Binding-site contacts:
Ligand atom CG1 contacts residue ASP243 of chain 55.B at 3.2 Å.
Ligand atom CD1 contacts residue ARG36 of chain 55.B at 3.6 Å.
Ligand atom C contacts residue ARG29 of chain 55.B at 3.9 Å.
Ligand atom CD1 contacts residue ARG35 of chain 55.B at 4.0 Å.
Ligand atom O contacts residue ASP243 of chain 55.B at 4.1 Å.
Ligand atom N contacts residue ARG29 of chain 55.B at 4.2 Å.
Ligand atom CD2 contacts residue LEU40 of chain 55.B at 4.1 Å (hydrophobic).
Ligand atom CD contacts residue GLU39 of chain 55.B at 3.2 Å.
Ligand atom C contacts residue ASP243 of chain 55.B at 3.8 Å.
Ligand atom OE1 contacts residue ARG36 of chain 55.B at 2.9 Å (salt-bridge).
Ligand atom N contacts residue ASP243 of chain 55.B at 2.6 Å (salt-bridge).
Ligand atom O contacts residue ILE25 of chain 55.B at 3.8 Å.
Ligand atom CD1 contacts residue ARG29 of chain 55.B at 3.5 Å.
Ligand atom CA contacts residue ARG29 of chain 55.B at 4.1 Å.
Ligand atom CG2 contacts residue ARG35 of chain 55.B at 3.4 Å.
Ligand atom OE1 contacts residue GLU39 of chain 55.B at 3.1 Å (salt-bridge).
Ligand atom N contacts residue PRO43 of chain 55.B at 4.0 Å.
Ligand atom CG2 contacts residue PRO43 of chain 55.B at 3.8 Å (hydrophobic).
Ligand atom CD1 contacts residue LEU40 of chain 55.B at 3.6 Å (hydrophobic).
Ligand atom CG2 contacts residue ARG36 of chain 55.B at 4.1 Å.
Ligand atom CG1 contacts residue ARG36 of chain 55.B at 4.0 Å.
Ligand atom C contacts residue ASP243 of chain 55.B at 3.5 Å.
Ligand atom CD contacts residue ARG36 of chain 55.B at 3.7 Å.
Ligand atom N contacts residue ARG35 of chain 55.B at 4.0 Å.
Ligand atom C contacts residue GLU39 of chain 55.B at 3.6 Å.
Ligand atom O contacts residue ARG35 of chain 55.B at 4.0 Å.
Ligand atom NE2 contacts residue GLU39 of chain 55.B at 2.9 Å (salt-bridge).
Ligand atom O contacts residue ARG35 of chain 55.B at 2.7 Å (salt-bridge).
Ligand atom OE1 contacts residue PHE37 of chain 55.B at 3.7 Å.
Ligand atom CA contacts residue ARG29 of chain 55.B at 3.8 Å.
Ligand atom CB contacts residue ASP243 of chain 55.B at 4.0 Å.
Ligand atom CG contacts residue ARG36 of chain 55.B at 3.8 Å.
Ligand atom CB contacts residue ARG36 of chain 55.B at 3.4 Å.
Ligand atom C contacts residue ARG35 of chain 55.B at 3.9 Å.
Ligand atom CA contacts residue ASP243 of chain 55.B at 3.6 Å.
Ligand atom CA contacts residue ASP243 of chain 55.B at 3.5 Å.
Ligand atom O contacts residue GLU39 of chain 55.B at 3.0 Å (salt-bridge).
Ligand atom O contacts residue ARG29 of chain 55.B at 3.2 Å (salt-bridge).
Ligand atom O contacts residue PRO43 of chain 55.B at 3.8 Å.
Ligand atom N contacts residue ASP243 of chain 55.B at 3.2 Å (salt-bridge).

The protein below binds the small molecule below.
Small molecule (SMILES): CC[C@H](C)[C@H](NC(=O)[C@H](CC(C)C)NC(=O)[C@H](CO)NC(=O)CNC(=O)[C@@H](NC(=O)[C@@H](N)[C@@H](C)O)C(C)C)C(=O)N[C@H](C=O)CCC(N)=O

Sequence of chain 55.B:
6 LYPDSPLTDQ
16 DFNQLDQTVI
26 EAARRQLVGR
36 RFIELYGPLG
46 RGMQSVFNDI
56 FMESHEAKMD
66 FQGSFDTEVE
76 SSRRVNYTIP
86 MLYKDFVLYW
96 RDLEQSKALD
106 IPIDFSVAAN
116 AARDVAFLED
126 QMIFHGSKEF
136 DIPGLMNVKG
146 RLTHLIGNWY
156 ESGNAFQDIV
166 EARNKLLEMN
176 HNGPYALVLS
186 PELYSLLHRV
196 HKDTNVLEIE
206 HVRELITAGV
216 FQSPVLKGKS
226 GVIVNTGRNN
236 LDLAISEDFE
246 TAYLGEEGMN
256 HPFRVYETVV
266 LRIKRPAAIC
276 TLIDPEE